A protein and the small-molecule ligand that binds it are described below.
Small molecule (SMILES): CC(=O)N[C@H]1[C@H](O[C@H]2[C@H](O)[C@@H](NC(C)=O)CO[C@@H]2CO)O[C@H](CO)[C@@H](O[C@@H]2O[C@H](CO[C@H]3O[C@H](CO[C@H]4O[C@H](CO)[C@@H](O)[C@H](O)[C@@H]4O)[C@@H](O)[C@H](O[C@H]4O[C@H](CO)[C@@H](O)[C@H](O)[C@@H]4O)[C@@H]3O)[C@@H](O)[C@H](O[C@H]3O[C@H](CO)[C@@H](O)[C@H](O)[C@@H]3O)[C@@H]2O)[C@@H]1O

Binding-site contacts:
Ligand atom C4 contacts residue GLY64 of chain 1.D at 3.8 Å.
Ligand atom O5 contacts residue GLY64 of chain 1.D at 3.9 Å.
Ligand atom C6 contacts residue GLY27 of chain 1.D at 3.9 Å.
Ligand atom O7 contacts residue ASN280 of chain 1.A at 3.3 Å (h-bond).
Ligand atom C2 contacts residue ARG62 of chain 1.D at 3.9 Å.
Ligand atom C8 contacts residue TYR67 of chain 1.D at 4.0 Å (hydrophobic).
Ligand atom C6 contacts residue ARG62 of chain 1.D at 3.7 Å.
Ligand atom C3 contacts residue ASN280 of chain 1.A at 3.8 Å.
Ligand atom C1 contacts residue ASN280 of chain 1.A at 1.4 Å.
Ligand atom C7 contacts residue ASN280 of chain 1.A at 3.3 Å.
Ligand atom C8 contacts residue ASN280 of chain 1.A at 3.5 Å.
Ligand atom O3 contacts residue GLY64 of chain 1.D at 3.9 Å.
Ligand atom O4 contacts residue TRP63 of chain 1.D at 3.4 Å.
Ligand atom C2 contacts residue ASN280 of chain 1.A at 2.5 Å.
Ligand atom C8 contacts residue TYR28 of chain 1.D at 3.9 Å (hydrophobic).
Ligand atom C4 contacts residue ASN280 of chain 1.A at 4.2 Å.
Ligand atom O5 contacts residue TYR28 of chain 1.D at 4.0 Å.
Ligand atom O6 contacts residue TYR87 of chain 1.D at 3.8 Å.
Ligand atom O2 contacts residue GLY64 of chain 1.D at 3.9 Å.
Ligand atom O2 contacts residue TRP63 of chain 1.D at 3.6 Å (h-bond).
Ligand atom O7 contacts residue GLY27 of chain 1.D at 3.8 Å.
Ligand atom O5 contacts residue ASN280 of chain 1.A at 2.4 Å (h-bond).
Ligand atom O4 contacts residue GLY64 of chain 1.D at 2.8 Å (h-bond).
Ligand atom C3 contacts residue GLY64 of chain 1.D at 3.9 Å.
Ligand atom C8 contacts residue GLY27 of chain 1.D at 3.7 Å.
Ligand atom C8 contacts residue ARG62 of chain 1.D at 3.9 Å.
Ligand atom N2 contacts residue ASN280 of chain 1.A at 2.9 Å (h-bond).
Ligand atom C8 contacts residue GLU279 of chain 1.A at 3.9 Å.
Ligand atom O7 contacts residue GLU279 of chain 1.A at 3.9 Å.
Ligand atom C1 contacts residue GLY64 of chain 1.D at 3.3 Å.
Ligand atom C5 contacts residue ASN280 of chain 1.A at 3.7 Å.
Ligand atom C6 contacts residue TYR28 of chain 1.D at 3.8 Å (hydrophobic).
Ligand atom O6 contacts residue TRP63 of chain 1.D at 4.0 Å.
Ligand atom C2 contacts residue GLY64 of chain 1.D at 3.8 Å.
Ligand atom O4 contacts residue ARG62 of chain 1.D at 4.2 Å.
Ligand atom O3 contacts residue TRP63 of chain 1.D at 3.8 Å.
Ligand atom O6 contacts residue GLY27 of chain 1.D at 3.3 Å.
Ligand atom C2 contacts residue TRP63 of chain 1.D at 3.6 Å (hydrophobic).
Ligand atom O6 contacts residue TYR28 of chain 1.D at 2.9 Å (h-bond).
Ligand atom O5 contacts residue TYR87 of chain 1.D at 4.0 Å.

Sequence of chain 1.D:
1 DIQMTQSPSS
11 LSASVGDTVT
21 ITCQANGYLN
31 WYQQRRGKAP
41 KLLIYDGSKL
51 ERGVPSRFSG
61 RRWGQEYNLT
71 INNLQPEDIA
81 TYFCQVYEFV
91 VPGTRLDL

Sequence of chain 1.A:
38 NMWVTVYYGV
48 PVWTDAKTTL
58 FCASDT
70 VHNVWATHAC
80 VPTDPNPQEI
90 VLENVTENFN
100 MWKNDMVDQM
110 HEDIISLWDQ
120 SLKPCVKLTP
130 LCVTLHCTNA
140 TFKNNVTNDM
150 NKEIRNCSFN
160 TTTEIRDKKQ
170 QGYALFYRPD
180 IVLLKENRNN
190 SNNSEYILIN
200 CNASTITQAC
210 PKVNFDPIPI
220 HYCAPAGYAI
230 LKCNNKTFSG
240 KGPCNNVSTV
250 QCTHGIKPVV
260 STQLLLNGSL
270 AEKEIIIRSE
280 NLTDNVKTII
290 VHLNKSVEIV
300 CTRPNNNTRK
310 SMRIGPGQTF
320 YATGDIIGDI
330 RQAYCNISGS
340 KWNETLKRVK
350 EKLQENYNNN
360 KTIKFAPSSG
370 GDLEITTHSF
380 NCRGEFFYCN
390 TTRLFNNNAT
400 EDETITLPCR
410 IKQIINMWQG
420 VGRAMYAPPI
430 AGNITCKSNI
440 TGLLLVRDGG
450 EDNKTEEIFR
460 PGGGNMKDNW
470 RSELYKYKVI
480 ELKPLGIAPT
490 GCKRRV